Sequence of chain 38.B:
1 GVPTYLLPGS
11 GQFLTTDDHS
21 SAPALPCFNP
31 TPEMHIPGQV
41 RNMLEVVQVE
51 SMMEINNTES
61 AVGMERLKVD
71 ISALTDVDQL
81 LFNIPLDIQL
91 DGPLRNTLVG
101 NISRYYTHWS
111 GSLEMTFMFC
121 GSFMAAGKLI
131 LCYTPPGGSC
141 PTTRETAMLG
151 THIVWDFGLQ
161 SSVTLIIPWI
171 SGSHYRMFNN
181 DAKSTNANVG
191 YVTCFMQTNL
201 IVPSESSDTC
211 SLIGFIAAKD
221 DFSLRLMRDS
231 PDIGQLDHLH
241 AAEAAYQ

The protein below binds the small molecule below.
Small molecule (SMILES): Cc1cc(CCCOc2c(C)cc(-c3noc(C(F)(F)F)n3)cc2C)on1

Sequence of chain 39.B:
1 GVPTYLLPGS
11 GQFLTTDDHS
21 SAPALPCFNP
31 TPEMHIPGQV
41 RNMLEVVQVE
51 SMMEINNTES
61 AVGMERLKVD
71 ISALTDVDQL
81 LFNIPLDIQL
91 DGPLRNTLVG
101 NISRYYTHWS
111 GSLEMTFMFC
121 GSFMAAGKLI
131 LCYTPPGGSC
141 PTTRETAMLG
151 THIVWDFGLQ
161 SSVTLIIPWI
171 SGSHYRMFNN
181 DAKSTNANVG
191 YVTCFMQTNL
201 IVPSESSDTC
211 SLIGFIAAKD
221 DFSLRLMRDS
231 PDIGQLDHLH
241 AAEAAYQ

Sequence of chain 38.A:
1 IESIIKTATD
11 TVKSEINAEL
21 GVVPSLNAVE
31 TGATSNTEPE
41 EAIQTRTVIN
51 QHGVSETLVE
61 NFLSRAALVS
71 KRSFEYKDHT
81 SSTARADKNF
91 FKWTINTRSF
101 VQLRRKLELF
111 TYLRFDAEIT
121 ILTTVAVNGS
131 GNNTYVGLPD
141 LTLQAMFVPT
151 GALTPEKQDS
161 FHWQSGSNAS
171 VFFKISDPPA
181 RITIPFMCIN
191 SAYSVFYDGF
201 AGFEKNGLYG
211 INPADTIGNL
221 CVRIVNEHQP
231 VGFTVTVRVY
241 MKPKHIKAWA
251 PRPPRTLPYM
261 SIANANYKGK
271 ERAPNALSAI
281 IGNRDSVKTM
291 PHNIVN

Binding-site contacts:
Ligand atom C2A contacts residue ILE182 of chain 38.A at 3.6 Å (hydrophobic).
Ligand atom CM4 contacts residue ALA145 of chain 38.A at 3.5 Å (hydrophobic).
Ligand atom CM3 contacts residue THR97 of chain 38.A at 3.9 Å.
Ligand atom CM4 contacts residue ILE182 of chain 38.A at 3.6 Å (hydrophobic).
Ligand atom F1 contacts residue SER170 of chain 38.A at 3.7 Å.
Ligand atom N3A contacts residue ILE184 of chain 38.A at 3.9 Å.
Ligand atom O1A contacts residue LEU220 of chain 38.A at 3.4 Å.
Ligand atom F2 contacts residue SER170 of chain 38.A at 3.5 Å.
Ligand atom O1B contacts residue ILE95 of chain 38.A at 3.0 Å.
Ligand atom F3 contacts residue ALA24 of chain 38.B at 3.9 Å.
Ligand atom C2A contacts residue LEU220 of chain 38.A at 3.8 Å (hydrophobic).
Ligand atom N3A contacts residue ILE182 of chain 38.A at 3.0 Å.
Ligand atom N3A contacts residue PHE147 of chain 38.A at 3.6 Å.
Ligand atom F2 contacts residue ALA145 of chain 38.A at 3.0 Å.
Ligand atom C2B contacts residue ILE119 of chain 38.A at 3.5 Å (hydrophobic).
Ligand atom O1A contacts residue ALA145 of chain 38.A at 3.8 Å.
Ligand atom C5B contacts residue ILE184 of chain 38.A at 3.4 Å (hydrophobic).
Ligand atom F2 contacts residue MET146 of chain 38.A at 3.7 Å.
Ligand atom CM2 contacts residue ILE119 of chain 38.A at 3.5 Å (hydrophobic).
Ligand atom N1A contacts residue LEU220 of chain 38.A at 3.0 Å.
Ligand atom C4 contacts residue PHE115 of chain 38.A at 3.3 Å (hydrophobic).
Ligand atom C6B contacts residue ILE95 of chain 38.A at 3.6 Å (hydrophobic).
Ligand atom C1B contacts residue ILE95 of chain 38.A at 3.5 Å (hydrophobic).
Ligand atom CM6 contacts residue ILE184 of chain 38.A at 3.5 Å (hydrophobic).
Ligand atom CM2 contacts residue TRP93 of chain 38.A at 3.9 Å (hydrophobic).
Ligand atom C3B contacts residue ILE119 of chain 38.A at 3.5 Å (hydrophobic).
Ligand atom O1A contacts residue ILE182 of chain 38.A at 3.9 Å.
Ligand atom F3 contacts residue ILE182 of chain 38.A at 3.2 Å.
Ligand atom F1 contacts residue ALA145 of chain 38.A at 3.0 Å.
Ligand atom F2 contacts residue PHE147 of chain 38.A at 3.2 Å.
Ligand atom F3 contacts residue LEU14 of chain 39.B at 3.9 Å.
Ligand atom O1 contacts residue ILE217 of chain 38.A at 3.2 Å.
Ligand atom F3 contacts residue ALA169 of chain 38.A at 3.7 Å.
Ligand atom C6B contacts residue ILE184 of chain 38.A at 3.7 Å (hydrophobic).
Ligand atom CM4 contacts residue ALA169 of chain 38.A at 3.5 Å (hydrophobic).
Ligand atom CM6 contacts residue ILE217 of chain 38.A at 3.4 Å (hydrophobic).
Ligand atom F2 contacts residue ALA169 of chain 38.A at 2.2 Å.
Ligand atom CM6 contacts residue MET187 of chain 38.A at 3.8 Å (hydrophobic).
Ligand atom C3A contacts residue ILE182 of chain 38.A at 3.2 Å (hydrophobic).
Ligand atom F1 contacts residue VAL171 of chain 38.A at 3.0 Å.